A small-molecule ligand and the protein it binds are described below.
Small molecule (SMILES): CC(=O)N[C@@H]1[C@@H](O)[C@H](O)[C@@H](CO)O[C@H]1O

Sequence of chain 1.D:
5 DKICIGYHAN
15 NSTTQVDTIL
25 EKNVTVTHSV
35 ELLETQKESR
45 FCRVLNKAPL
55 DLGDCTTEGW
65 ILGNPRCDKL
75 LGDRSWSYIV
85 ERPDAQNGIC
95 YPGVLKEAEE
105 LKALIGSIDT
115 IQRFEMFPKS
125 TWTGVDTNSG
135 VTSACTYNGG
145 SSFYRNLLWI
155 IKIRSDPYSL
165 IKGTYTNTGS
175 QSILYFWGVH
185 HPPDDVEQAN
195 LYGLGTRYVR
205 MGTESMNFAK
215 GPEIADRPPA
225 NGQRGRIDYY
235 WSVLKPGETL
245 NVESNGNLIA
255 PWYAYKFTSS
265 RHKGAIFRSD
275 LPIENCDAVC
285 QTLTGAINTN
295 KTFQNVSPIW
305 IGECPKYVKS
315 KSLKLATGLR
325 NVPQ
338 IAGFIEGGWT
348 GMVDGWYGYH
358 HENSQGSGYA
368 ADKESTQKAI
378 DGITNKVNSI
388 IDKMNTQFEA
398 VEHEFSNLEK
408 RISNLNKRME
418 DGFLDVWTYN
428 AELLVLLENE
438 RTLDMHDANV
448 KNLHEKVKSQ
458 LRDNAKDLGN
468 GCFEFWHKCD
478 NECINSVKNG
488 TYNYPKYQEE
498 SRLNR

Binding-site contacts:
Ligand atom O5 contacts residue ASN299 of chain 1.D at 2.1 Å (h-bond).
Ligand atom C7 contacts residue LYS315 of chain 1.D at 3.1 Å.
Ligand atom C6 contacts residue ASN299 of chain 1.D at 4.4 Å.
Ligand atom O6 contacts residue ASN299 of chain 1.D at 3.7 Å.
Ligand atom C7 contacts residue THR39 of chain 1.D at 4.0 Å.
Ligand atom C5 contacts residue LYS315 of chain 1.D at 3.8 Å.
Ligand atom O6 contacts residue LYS315 of chain 1.D at 4.4 Å.
Ligand atom C2 contacts residue THR39 of chain 1.D at 4.2 Å.
Ligand atom C4 contacts residue ASN299 of chain 1.D at 4.1 Å.
Ligand atom N2 contacts residue THR39 of chain 1.D at 4.4 Å.
Ligand atom C3 contacts residue ASN299 of chain 1.D at 4.2 Å.
Ligand atom O5 contacts residue LYS315 of chain 1.D at 4.3 Å.
Ligand atom C5 contacts residue ASN299 of chain 1.D at 3.4 Å.
Ligand atom C2 contacts residue LYS315 of chain 1.D at 4.5 Å.
Ligand atom O7 contacts residue LYS315 of chain 1.D at 3.3 Å (salt-bridge).
Ligand atom C1 contacts residue THR39 of chain 1.D at 4.2 Å.
Ligand atom O7 contacts residue THR39 of chain 1.D at 3.0 Å.
Ligand atom C1 contacts residue SER314 of chain 1.D at 4.5 Å.
Ligand atom C1 contacts residue ASN299 of chain 1.D at 1.5 Å.
Ligand atom C1 contacts residue LYS315 of chain 1.D at 4.2 Å.
Ligand atom N2 contacts residue LYS315 of chain 1.D at 3.8 Å.
Ligand atom C8 contacts residue LYS315 of chain 1.D at 3.0 Å.
Ligand atom C2 contacts residue ASN299 of chain 1.D at 3.0 Å.
Ligand atom N2 contacts residue ASN299 of chain 1.D at 3.8 Å.
Ligand atom C6 contacts residue LYS315 of chain 1.D at 3.7 Å.